This small molecule binds to this protein.
Small molecule (SMILES): CC(=O)N[C@H]1[C@H](O[C@H]2[C@H](O)[C@@H](NC(C)=O)CO[C@@H]2CO)O[C@H](CO)[C@@H](O)[C@@H]1O

Sequence of chain 1.A:
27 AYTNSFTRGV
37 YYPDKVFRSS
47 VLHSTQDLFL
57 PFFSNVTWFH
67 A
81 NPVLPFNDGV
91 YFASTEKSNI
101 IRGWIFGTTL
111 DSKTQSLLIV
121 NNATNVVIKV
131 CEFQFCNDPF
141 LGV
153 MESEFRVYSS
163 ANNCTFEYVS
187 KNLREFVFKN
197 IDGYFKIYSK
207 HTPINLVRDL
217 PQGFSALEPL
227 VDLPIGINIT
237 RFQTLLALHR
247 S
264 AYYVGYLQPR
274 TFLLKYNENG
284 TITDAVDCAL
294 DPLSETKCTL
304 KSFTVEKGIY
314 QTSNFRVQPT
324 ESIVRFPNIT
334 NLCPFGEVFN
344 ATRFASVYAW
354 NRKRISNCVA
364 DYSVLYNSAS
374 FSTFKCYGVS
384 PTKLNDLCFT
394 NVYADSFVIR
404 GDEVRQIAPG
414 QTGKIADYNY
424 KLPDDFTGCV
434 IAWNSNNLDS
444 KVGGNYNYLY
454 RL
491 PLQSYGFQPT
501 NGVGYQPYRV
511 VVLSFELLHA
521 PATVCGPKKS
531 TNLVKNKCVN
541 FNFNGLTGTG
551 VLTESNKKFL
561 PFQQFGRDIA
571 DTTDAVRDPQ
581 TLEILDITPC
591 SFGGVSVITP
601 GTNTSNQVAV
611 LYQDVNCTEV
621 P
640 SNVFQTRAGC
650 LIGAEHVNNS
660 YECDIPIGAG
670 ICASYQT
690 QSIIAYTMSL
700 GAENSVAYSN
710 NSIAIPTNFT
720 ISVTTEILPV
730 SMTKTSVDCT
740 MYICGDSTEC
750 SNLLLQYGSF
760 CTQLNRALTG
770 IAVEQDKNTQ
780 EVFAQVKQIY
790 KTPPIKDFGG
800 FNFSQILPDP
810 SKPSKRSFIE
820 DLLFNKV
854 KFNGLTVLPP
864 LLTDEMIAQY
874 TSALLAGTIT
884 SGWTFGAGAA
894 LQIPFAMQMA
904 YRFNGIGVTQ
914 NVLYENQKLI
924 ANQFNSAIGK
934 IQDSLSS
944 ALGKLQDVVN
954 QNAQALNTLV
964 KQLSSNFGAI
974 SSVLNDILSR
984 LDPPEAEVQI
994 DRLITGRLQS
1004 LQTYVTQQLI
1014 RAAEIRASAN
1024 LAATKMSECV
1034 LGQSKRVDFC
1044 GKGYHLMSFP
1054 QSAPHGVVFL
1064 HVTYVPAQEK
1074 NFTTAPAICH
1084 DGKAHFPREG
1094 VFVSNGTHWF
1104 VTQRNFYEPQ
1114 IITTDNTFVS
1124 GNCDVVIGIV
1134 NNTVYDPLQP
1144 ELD

Binding-site contacts:
Ligand atom C7 contacts residue ASN1098 of chain 1.A at 3.5 Å.
Ligand atom C7 contacts residue THR1100 of chain 1.A at 4.3 Å.
Ligand atom C3 contacts residue ASN1098 of chain 1.A at 3.8 Å.
Ligand atom C8 contacts residue ASN1098 of chain 1.A at 3.4 Å.
Ligand atom C2 contacts residue THR1100 of chain 1.A at 4.3 Å.
Ligand atom O6 contacts residue PHE1103 of chain 1.A at 3.8 Å.
Ligand atom C1 contacts residue ASN1098 of chain 1.A at 1.4 Å.
Ligand atom N2 contacts residue ASN1098 of chain 1.A at 2.9 Å (h-bond).
Ligand atom C8 contacts residue THR1100 of chain 1.A at 4.0 Å.
Ligand atom C5 contacts residue HIS1101 of chain 1.A at 4.3 Å.
Ligand atom C8 contacts residue HIS1101 of chain 1.A at 4.1 Å.
Ligand atom C3 contacts residue HIS1101 of chain 1.A at 4.3 Å.
Ligand atom O4 contacts residue HIS1101 of chain 1.A at 4.4 Å.
Ligand atom O5 contacts residue PHE1103 of chain 1.A at 4.2 Å.
Ligand atom C3 contacts residue THR1100 of chain 1.A at 4.4 Å.
Ligand atom C4 contacts residue ASN1098 of chain 1.A at 4.2 Å.
Ligand atom C1 contacts residue THR1100 of chain 1.A at 4.5 Å.
Ligand atom O5 contacts residue ASN1098 of chain 1.A at 2.3 Å (h-bond).
Ligand atom C1 contacts residue HIS1101 of chain 1.A at 4.3 Å.
Ligand atom O7 contacts residue ASN1098 of chain 1.A at 3.6 Å (h-bond).
Ligand atom N2 contacts residue THR1100 of chain 1.A at 3.5 Å (h-bond).
Ligand atom C2 contacts residue ASN1098 of chain 1.A at 2.5 Å.
Ligand atom C6 contacts residue PHE1103 of chain 1.A at 4.3 Å (hydrophobic).
Ligand atom C5 contacts residue ASN1098 of chain 1.A at 3.6 Å.
Ligand atom C5 contacts residue PHE1103 of chain 1.A at 4.5 Å (hydrophobic).